Binding-site contacts:
Ligand atom C5 contacts residue ASN258 of chain 1.J at 3.7 Å.
Ligand atom O5 contacts residue ARG405 of chain 1.J at 3.0 Å (salt-bridge).
Ligand atom O5 contacts residue ASN258 of chain 1.J at 2.4 Å (h-bond).
Ligand atom C7 contacts residue ASN258 of chain 1.J at 4.0 Å.
Ligand atom C1 contacts residue ARG405 of chain 1.J at 3.8 Å.
Ligand atom N2 contacts residue GLN256 of chain 1.J at 4.5 Å.
Ligand atom C5 contacts residue ARG405 of chain 1.J at 4.0 Å.
Ligand atom C8 contacts residue SER374 of chain 1.J at 4.4 Å.
Ligand atom C2 contacts residue ASN258 of chain 1.J at 2.4 Å.
Ligand atom C8 contacts residue VAL295 of chain 1.J at 3.9 Å (hydrophobic).
Ligand atom C5 contacts residue GLN256 of chain 1.J at 4.1 Å.
Ligand atom O7 contacts residue GLN256 of chain 1.J at 4.4 Å.
Ligand atom C3 contacts residue ASN258 of chain 1.J at 3.8 Å.
Ligand atom C3 contacts residue GLN256 of chain 1.J at 3.9 Å.
Ligand atom C6 contacts residue ARG405 of chain 1.J at 3.8 Å.
Ligand atom N2 contacts residue ASN258 of chain 1.J at 2.9 Å (h-bond).
Ligand atom C8 contacts residue SER296 of chain 1.J at 3.5 Å.
Ligand atom C1 contacts residue GLN256 of chain 1.J at 4.3 Å.
Ligand atom C4 contacts residue ASN258 of chain 1.J at 4.2 Å.
Ligand atom C1 contacts residue ASN258 of chain 1.J at 1.4 Å.

Sequence of chain 1.J:
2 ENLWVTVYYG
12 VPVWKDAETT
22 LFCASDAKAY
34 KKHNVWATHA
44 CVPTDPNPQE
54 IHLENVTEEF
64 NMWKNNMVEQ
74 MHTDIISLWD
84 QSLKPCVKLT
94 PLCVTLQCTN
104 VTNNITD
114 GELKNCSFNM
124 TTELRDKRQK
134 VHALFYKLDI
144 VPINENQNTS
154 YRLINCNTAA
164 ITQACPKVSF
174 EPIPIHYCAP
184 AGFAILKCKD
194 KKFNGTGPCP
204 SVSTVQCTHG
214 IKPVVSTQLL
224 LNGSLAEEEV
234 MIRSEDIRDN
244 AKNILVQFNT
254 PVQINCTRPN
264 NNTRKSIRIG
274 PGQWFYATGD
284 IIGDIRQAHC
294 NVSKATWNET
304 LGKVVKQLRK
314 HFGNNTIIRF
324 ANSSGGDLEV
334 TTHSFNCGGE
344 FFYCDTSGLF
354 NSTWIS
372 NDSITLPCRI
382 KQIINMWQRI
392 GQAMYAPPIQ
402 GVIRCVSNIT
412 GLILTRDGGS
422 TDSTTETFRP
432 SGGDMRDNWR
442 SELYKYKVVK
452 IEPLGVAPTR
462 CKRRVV

This protein binds this small molecule.
Small molecule (SMILES): CC(=O)N[C@H]1[C@H](O[C@H]2[C@H](O)[C@@H](NC(C)=O)CO[C@@H]2CO)O[C@H](CO)[C@@H](O)[C@@H]1O